Sequence of chain 1.A:
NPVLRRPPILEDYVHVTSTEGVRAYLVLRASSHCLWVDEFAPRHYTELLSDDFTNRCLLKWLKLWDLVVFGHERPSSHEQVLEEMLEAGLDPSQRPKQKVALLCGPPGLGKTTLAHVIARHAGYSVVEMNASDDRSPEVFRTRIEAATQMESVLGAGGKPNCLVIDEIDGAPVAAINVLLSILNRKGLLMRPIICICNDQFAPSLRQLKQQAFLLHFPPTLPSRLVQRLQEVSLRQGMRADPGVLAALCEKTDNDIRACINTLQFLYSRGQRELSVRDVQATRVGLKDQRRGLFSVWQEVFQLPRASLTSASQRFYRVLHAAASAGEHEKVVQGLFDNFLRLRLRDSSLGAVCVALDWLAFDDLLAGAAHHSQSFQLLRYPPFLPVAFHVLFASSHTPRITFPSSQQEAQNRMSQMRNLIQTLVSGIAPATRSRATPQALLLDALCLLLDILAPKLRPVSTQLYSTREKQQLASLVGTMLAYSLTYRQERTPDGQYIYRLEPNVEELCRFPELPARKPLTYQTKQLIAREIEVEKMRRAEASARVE

Binding-site contacts:
Ligand atom N7 contacts residue PRO288 of chain 1.A at 3.5 Å.
Ligand atom O2G contacts residue LYS380 of chain 1.A at 3.3 Å (salt-bridge).
Ligand atom O2G contacts residue ARG155 of chain 1.B at 3.2 Å (salt-bridge).
Ligand atom PA contacts residue ARG550 of chain 1.A at 3.4 Å.
Ligand atom PB contacts residue MG1 of chain 1.K at 3.3 Å.
Ligand atom S1G contacts residue ARG184 of chain 1.B at 2.8 Å (salt-bridge).
Ligand atom N6 contacts residue LEU295 of chain 1.A at 3.4 Å.
Ligand atom O3G contacts residue MG1 of chain 1.K at 2.2 Å.
Ligand atom O1A contacts residue THR381 of chain 1.A at 3.5 Å (h-bond).
Ligand atom O1B contacts residue THR381 of chain 1.A at 3.0 Å (h-bond).
Ligand atom N6 contacts residue GLU293 of chain 1.A at 3.0 Å (salt-bridge).
Ligand atom O3G contacts residue ARG155 of chain 1.B at 3.1 Å (salt-bridge).
Ligand atom O1A contacts residue THR382 of chain 1.A at 3.0 Å (h-bond).
Ligand atom O1A contacts residue GLY379 of chain 1.A at 3.3 Å.
Ligand atom PG contacts residue MG1 of chain 1.K at 3.6 Å.
Ligand atom C2 contacts residue PHE286 of chain 1.A at 3.2 Å (hydrophobic).
Ligand atom S1G contacts residue ARG550 of chain 1.A at 3.2 Å (salt-bridge).
Ligand atom O2A contacts residue GLU159 of chain 1.B at 2.8 Å (salt-bridge).
Ligand atom N3 contacts residue ILE553 of chain 1.A at 3.5 Å.
Ligand atom O3' contacts residue ARG550 of chain 1.A at 3.5 Å.
Ligand atom O2B contacts residue LEU378 of chain 1.A at 3.4 Å (h-bond).
Ligand atom O1B contacts residue MG1 of chain 1.K at 2.6 Å.
Ligand atom O3' contacts residue VAL283 of chain 1.A at 3.4 Å.
Ligand atom O2A contacts residue ARG550 of chain 1.A at 3.5 Å (salt-bridge).
Ligand atom O2B contacts residue GLY379 of chain 1.A at 2.7 Å (h-bond).
Ligand atom N1 contacts residue PHE286 of chain 1.A at 3.6 Å (h-bond).
Ligand atom O3G contacts residue ARG184 of chain 1.B at 3.3 Å (salt-bridge).
Ligand atom O3A contacts residue MG1 of chain 1.K at 3.2 Å.
Ligand atom O2G contacts residue ASN491 of chain 1.A at 2.8 Å (h-bond).
Ligand atom O3A contacts residue ARG550 of chain 1.A at 2.9 Å (salt-bridge).
Ligand atom O3B contacts residue GLY377 of chain 1.A at 3.0 Å (h-bond).
Ligand atom PG contacts residue ARG155 of chain 1.B at 3.5 Å.
Ligand atom O2B contacts residue LYS380 of chain 1.A at 3.1 Å (salt-bridge).
Ligand atom O2' contacts residue VAL283 of chain 1.A at 2.5 Å (h-bond).
Ligand atom N1 contacts residue ARG521 of chain 1.A at 3.1 Å (salt-bridge).
Ligand atom N3 contacts residue PHE286 of chain 1.A at 3.6 Å (h-bond).
Ligand atom N6 contacts residue PRO288 of chain 1.A at 3.5 Å.
Ligand atom O1B contacts residue LYS380 of chain 1.A at 3.3 Å.
Ligand atom C5 contacts residue PRO288 of chain 1.A at 3.5 Å (hydrophobic).
Ligand atom O5' contacts residue ARG550 of chain 1.A at 3.1 Å (salt-bridge).

Sequence of chain 1.B:
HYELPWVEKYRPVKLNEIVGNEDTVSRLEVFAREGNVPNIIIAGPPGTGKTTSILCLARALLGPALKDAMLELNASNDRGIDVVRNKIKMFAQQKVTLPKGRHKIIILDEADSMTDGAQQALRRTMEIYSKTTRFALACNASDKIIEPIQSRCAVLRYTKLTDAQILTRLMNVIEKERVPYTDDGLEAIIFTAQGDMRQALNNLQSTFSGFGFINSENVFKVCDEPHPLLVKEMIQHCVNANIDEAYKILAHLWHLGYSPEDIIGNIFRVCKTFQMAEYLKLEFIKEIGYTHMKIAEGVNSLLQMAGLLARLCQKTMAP

A small-molecule ligand and the protein it binds are described below.
Small molecule (SMILES): Nc1ncnc2c1ncn2[C@@H]1O[C@H](COP(=O)(O)OP(=O)(O)OP(O)(O)=S)[C@@H](O)[C@H]1O